Sequence of chain 1.A:
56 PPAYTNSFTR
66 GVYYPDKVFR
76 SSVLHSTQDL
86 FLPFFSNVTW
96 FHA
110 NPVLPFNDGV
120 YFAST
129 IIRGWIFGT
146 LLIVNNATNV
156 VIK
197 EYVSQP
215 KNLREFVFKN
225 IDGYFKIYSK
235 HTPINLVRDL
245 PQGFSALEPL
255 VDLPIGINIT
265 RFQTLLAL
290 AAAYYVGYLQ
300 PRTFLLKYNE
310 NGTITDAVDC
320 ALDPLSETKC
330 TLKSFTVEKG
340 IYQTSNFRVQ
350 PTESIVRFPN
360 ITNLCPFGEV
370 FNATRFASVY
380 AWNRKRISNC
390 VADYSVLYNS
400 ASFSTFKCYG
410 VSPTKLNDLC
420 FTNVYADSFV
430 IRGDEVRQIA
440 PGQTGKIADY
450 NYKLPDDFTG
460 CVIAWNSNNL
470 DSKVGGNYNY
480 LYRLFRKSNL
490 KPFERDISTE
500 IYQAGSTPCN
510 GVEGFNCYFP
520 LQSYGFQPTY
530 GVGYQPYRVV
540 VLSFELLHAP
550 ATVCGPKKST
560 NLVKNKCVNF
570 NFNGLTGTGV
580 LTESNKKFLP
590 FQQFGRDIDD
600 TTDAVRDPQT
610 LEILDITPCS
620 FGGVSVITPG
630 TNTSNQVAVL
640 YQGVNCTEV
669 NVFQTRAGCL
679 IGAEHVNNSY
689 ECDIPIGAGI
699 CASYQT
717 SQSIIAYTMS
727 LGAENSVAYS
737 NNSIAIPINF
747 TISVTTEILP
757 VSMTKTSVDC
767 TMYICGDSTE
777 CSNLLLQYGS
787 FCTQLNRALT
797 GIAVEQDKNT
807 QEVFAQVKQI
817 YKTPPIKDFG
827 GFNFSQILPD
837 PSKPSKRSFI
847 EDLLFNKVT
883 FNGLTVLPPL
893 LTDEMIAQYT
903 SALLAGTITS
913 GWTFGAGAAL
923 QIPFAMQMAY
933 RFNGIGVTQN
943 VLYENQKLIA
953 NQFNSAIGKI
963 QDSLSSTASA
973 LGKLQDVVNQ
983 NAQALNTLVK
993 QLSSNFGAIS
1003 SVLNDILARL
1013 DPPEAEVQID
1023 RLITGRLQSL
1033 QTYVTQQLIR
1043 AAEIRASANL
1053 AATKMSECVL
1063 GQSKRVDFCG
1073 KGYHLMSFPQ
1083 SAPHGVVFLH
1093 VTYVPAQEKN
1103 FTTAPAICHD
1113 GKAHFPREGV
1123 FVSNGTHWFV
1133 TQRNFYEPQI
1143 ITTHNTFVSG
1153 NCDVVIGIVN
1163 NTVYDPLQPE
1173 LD

Binding-site contacts:
Ligand atom C6 contacts residue PHE1131 of chain 1.A at 3.5 Å (hydrophobic).
Ligand atom C5 contacts residue HIS1129 of chain 1.A at 3.4 Å.
Ligand atom O5 contacts residue ASN1126 of chain 1.A at 2.4 Å (h-bond).
Ligand atom C5 contacts residue PHE1131 of chain 1.A at 4.3 Å (hydrophobic).
Ligand atom C1 contacts residue HIS1129 of chain 1.A at 4.5 Å.
Ligand atom O5 contacts residue PHE1131 of chain 1.A at 3.8 Å.
Ligand atom O7 contacts residue ASN1126 of chain 1.A at 3.7 Å.
Ligand atom O7 contacts residue THR1128 of chain 1.A at 3.5 Å (h-bond).
Ligand atom C8 contacts residue ASN1126 of chain 1.A at 4.1 Å.
Ligand atom C4 contacts residue HIS1129 of chain 1.A at 4.2 Å.
Ligand atom C5 contacts residue ASN1126 of chain 1.A at 3.7 Å.
Ligand atom O6 contacts residue PHE1131 of chain 1.A at 4.1 Å.
Ligand atom C4 contacts residue ASN1126 of chain 1.A at 4.3 Å.
Ligand atom C8 contacts residue HIS1129 of chain 1.A at 3.6 Å.
Ligand atom O7 contacts residue HIS1129 of chain 1.A at 4.0 Å.
Ligand atom O5 contacts residue HIS1129 of chain 1.A at 4.2 Å.
Ligand atom C7 contacts residue ASN1126 of chain 1.A at 3.5 Å.
Ligand atom C6 contacts residue HIS1129 of chain 1.A at 3.9 Å.
Ligand atom C1 contacts residue ASN1126 of chain 1.A at 1.4 Å.
Ligand atom C3 contacts residue ASN1126 of chain 1.A at 3.8 Å.
Ligand atom C7 contacts residue HIS1129 of chain 1.A at 3.8 Å.
Ligand atom N2 contacts residue ASN1126 of chain 1.A at 2.9 Å (h-bond).
Ligand atom N2 contacts residue HIS1129 of chain 1.A at 4.3 Å.
Ligand atom O4 contacts residue HIS1129 of chain 1.A at 3.8 Å.
Ligand atom C2 contacts residue ASN1126 of chain 1.A at 2.5 Å.
Ligand atom C7 contacts residue THR1128 of chain 1.A at 4.5 Å.

The small molecule below binds the protein below.
Small molecule (SMILES): CC(=O)N[C@H]1[C@H](O[C@H]2[C@H](O)[C@@H](NC(C)=O)CO[C@@H]2CO)O[C@H](CO)[C@@H](O)[C@@H]1O